The small molecule below binds the protein below.
Small molecule (SMILES): CC1(C)C=C(CSS(C)(=O)=O)C(C)(C)N1[O]

Binding-site contacts:
Ligand atom C3 contacts residue ARG80 of chain 1.A at 4.1 Å.
Ligand atom C1 contacts residue ARG80 of chain 1.A at 4.2 Å.
Ligand atom S1 contacts residue CYS82 of chain 1.A at 2.0 Å (h-bond).
Ligand atom C3 contacts residue CYS82 of chain 1.A at 3.9 Å (hydrophobic).
Ligand atom C3 contacts residue LEU79 of chain 1.A at 4.1 Å (hydrophobic).
Ligand atom C4 contacts residue ARG80 of chain 1.A at 4.1 Å.
Ligand atom C4 contacts residue LEU79 of chain 1.A at 4.1 Å (hydrophobic).
Ligand atom C2 contacts residue ARG80 of chain 1.A at 3.1 Å.
Ligand atom C4 contacts residue CYS82 of chain 1.A at 3.1 Å (hydrophobic).
Ligand atom C4 contacts residue ASN81 of chain 1.A at 4.2 Å.
Ligand atom C2 contacts residue CYS82 of chain 1.A at 4.4 Å (hydrophobic).
Ligand atom C9 contacts residue LEU79 of chain 1.A at 4.3 Å (hydrophobic).
Ligand atom C9 contacts residue ARG80 of chain 1.A at 3.6 Å.
Ligand atom C8 contacts residue ARG80 of chain 1.A at 4.3 Å.
Ligand atom C2 contacts residue LEU79 of chain 1.A at 4.0 Å (hydrophobic).
Ligand atom C6 contacts residue LYS85 of chain 1.A at 4.2 Å.
Ligand atom C4 contacts residue LYS85 of chain 1.A at 4.1 Å.

Sequence of chain 1.A:
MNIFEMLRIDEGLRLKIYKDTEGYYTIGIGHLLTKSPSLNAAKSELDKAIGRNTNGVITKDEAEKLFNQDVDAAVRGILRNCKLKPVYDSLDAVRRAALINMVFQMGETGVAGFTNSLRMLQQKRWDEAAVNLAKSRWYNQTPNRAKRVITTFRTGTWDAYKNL